Sequence of chain 1.B:
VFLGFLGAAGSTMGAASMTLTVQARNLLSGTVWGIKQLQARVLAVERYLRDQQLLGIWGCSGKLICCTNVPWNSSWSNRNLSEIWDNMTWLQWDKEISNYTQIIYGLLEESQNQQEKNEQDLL

Binding-site contacts:
Ligand atom O4 contacts residue ASN54 of chain 1.F at 3.9 Å.
Ligand atom C5 contacts residue ASN107 of chain 1.B at 3.7 Å.
Ligand atom C4 contacts residue GLU55 of chain 1.F at 3.8 Å.
Ligand atom O6 contacts residue GLU55 of chain 1.F at 4.1 Å.
Ligand atom O7 contacts residue ASN107 of chain 1.B at 3.5 Å (h-bond).
Ligand atom C8 contacts residue ASN107 of chain 1.B at 4.4 Å.
Ligand atom C4 contacts residue ASN107 of chain 1.B at 4.2 Å.
Ligand atom O7 contacts residue GLU110 of chain 1.B at 4.3 Å.
Ligand atom O4 contacts residue GLU55 of chain 1.F at 4.2 Å.
Ligand atom C3 contacts residue GLU55 of chain 1.F at 4.5 Å.
Ligand atom C8 contacts residue ARG56 of chain 1.F at 3.2 Å.
Ligand atom C7 contacts residue ARG56 of chain 1.F at 3.6 Å.
Ligand atom C6 contacts residue GLU55 of chain 1.F at 3.5 Å.
Ligand atom C3 contacts residue ASN107 of chain 1.B at 3.8 Å.
Ligand atom O5 contacts residue ASN107 of chain 1.B at 2.4 Å (h-bond).
Ligand atom O3 contacts residue ASN54 of chain 1.F at 4.1 Å.
Ligand atom N2 contacts residue ASN107 of chain 1.B at 2.9 Å (h-bond).
Ligand atom N2 contacts residue ARG56 of chain 1.F at 3.7 Å.
Ligand atom C4 contacts residue ASN54 of chain 1.F at 4.4 Å.
Ligand atom O7 contacts residue ALA57 of chain 1.F at 4.1 Å.
Ligand atom O3 contacts residue ARG56 of chain 1.F at 3.6 Å.
Ligand atom C1 contacts residue ASN107 of chain 1.B at 1.4 Å.
Ligand atom C2 contacts residue ASN107 of chain 1.B at 2.4 Å.
Ligand atom O5 contacts residue GLU55 of chain 1.F at 4.2 Å.
Ligand atom O3 contacts residue GLU55 of chain 1.F at 4.0 Å.
Ligand atom O7 contacts residue ARG56 of chain 1.F at 3.2 Å (salt-bridge).
Ligand atom C2 contacts residue ARG56 of chain 1.F at 4.4 Å.
Ligand atom C3 contacts residue ARG56 of chain 1.F at 4.5 Å.
Ligand atom C5 contacts residue GLU55 of chain 1.F at 4.1 Å.
Ligand atom C7 contacts residue ASN107 of chain 1.B at 3.3 Å.

This small molecule binds to this protein.
Small molecule (SMILES): CC(=O)N[C@@H]1[C@@H](O)[C@H](O)[C@@H](CO)O[C@H]1O

Sequence of chain 1.F:
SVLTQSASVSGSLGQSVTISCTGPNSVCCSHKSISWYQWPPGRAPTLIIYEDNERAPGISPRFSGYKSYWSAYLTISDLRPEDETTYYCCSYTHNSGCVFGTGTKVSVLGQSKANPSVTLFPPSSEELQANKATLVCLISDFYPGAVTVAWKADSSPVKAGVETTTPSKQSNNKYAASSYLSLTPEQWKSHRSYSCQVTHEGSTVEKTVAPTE